This small molecule binds to this protein.
Small molecule (SMILES): Nc1ncnc2c1ncn2[C@@H]1O[C@H](CO[P](=O)(O)O[P](=O)(O)OC[C@H]2O[C@@H](O)[C@H](O)[C@@H]2O)[C@@H](O)[C@H]1O

Sequence of chain 1.D:
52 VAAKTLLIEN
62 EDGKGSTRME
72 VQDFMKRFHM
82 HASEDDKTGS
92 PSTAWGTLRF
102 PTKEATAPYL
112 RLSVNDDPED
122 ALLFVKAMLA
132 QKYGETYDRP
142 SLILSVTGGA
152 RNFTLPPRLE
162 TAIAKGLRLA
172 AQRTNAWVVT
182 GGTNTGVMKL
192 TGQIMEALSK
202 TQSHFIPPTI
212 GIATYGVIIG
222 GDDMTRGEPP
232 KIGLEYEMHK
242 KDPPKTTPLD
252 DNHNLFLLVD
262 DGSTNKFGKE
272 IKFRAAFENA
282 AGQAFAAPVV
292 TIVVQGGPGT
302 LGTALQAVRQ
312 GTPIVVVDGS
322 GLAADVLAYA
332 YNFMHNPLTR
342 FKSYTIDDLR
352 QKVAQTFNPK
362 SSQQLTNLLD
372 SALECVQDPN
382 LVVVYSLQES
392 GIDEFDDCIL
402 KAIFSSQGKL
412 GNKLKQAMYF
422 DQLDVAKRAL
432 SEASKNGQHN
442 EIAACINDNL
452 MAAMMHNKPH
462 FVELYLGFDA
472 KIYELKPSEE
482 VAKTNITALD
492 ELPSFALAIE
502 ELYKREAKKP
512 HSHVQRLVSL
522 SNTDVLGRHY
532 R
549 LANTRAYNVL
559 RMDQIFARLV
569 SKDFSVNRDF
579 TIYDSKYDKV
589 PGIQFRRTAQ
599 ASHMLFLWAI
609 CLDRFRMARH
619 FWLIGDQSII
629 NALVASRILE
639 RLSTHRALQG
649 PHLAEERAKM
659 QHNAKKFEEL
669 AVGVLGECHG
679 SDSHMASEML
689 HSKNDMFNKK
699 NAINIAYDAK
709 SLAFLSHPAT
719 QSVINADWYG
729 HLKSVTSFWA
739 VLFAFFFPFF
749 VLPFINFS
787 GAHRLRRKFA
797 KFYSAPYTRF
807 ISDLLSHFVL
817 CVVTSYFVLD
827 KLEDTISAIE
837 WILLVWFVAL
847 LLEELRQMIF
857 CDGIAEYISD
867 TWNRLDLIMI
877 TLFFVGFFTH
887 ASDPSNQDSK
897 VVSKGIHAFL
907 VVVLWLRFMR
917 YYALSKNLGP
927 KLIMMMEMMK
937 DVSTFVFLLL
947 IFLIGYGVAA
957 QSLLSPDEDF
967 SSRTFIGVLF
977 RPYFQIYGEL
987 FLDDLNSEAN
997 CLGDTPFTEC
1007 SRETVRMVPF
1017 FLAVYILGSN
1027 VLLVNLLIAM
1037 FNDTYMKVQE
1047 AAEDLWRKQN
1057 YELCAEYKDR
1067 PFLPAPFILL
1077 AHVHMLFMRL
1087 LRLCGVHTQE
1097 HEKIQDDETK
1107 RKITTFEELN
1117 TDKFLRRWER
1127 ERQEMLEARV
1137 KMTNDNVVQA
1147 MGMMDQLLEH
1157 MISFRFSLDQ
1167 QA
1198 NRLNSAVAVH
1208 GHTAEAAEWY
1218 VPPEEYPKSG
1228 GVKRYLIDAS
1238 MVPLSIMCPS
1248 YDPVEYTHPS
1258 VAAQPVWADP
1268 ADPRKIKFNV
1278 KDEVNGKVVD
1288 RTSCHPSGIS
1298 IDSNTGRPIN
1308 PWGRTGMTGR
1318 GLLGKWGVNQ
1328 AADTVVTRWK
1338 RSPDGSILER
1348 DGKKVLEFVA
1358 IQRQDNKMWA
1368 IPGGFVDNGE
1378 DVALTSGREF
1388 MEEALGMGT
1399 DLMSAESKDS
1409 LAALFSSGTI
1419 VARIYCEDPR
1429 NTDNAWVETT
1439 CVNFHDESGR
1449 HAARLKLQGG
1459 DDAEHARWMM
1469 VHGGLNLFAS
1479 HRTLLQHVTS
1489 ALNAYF

Binding-site contacts:
Ligand atom O1A contacts residue GLY150 of chain 1.D at 3.7 Å.
Ligand atom O2B contacts residue GLY300 of chain 1.D at 3.3 Å (h-bond).
Ligand atom C2 contacts residue THR184 of chain 1.D at 3.7 Å.
Ligand atom C5' contacts residue ARG152 of chain 1.D at 3.6 Å.
Ligand atom O1A contacts residue ALA151 of chain 1.D at 3.1 Å (h-bond).
Ligand atom O3A contacts residue GLY298 of chain 1.D at 3.7 Å.
Ligand atom C5D contacts residue GLY149 of chain 1.D at 3.5 Å.
Ligand atom O2A contacts residue GLY298 of chain 1.D at 3.3 Å.
Ligand atom O3A contacts residue GLY149 of chain 1.D at 3.8 Å.
Ligand atom O2D contacts residue ARG275 of chain 1.D at 3.4 Å (salt-bridge).
Ligand atom C5' contacts residue ALA151 of chain 1.D at 3.6 Å (hydrophobic).
Ligand atom O2B contacts residue GLY298 of chain 1.D at 3.1 Å (h-bond).
Ligand atom N3 contacts residue ALA151 of chain 1.D at 3.4 Å.
Ligand atom C5 contacts residue PHE268 of chain 1.D at 3.6 Å (hydrophobic).
Ligand atom O1D contacts residue GLY149 of chain 1.D at 2.8 Å (h-bond).
Ligand atom C2 contacts residue ALA151 of chain 1.D at 3.7 Å (hydrophobic).
Ligand atom O5' contacts residue ALA151 of chain 1.D at 3.3 Å.
Ligand atom C1D contacts residue GLY149 of chain 1.D at 3.6 Å.
Ligand atom C8 contacts residue PHE268 of chain 1.D at 3.4 Å (hydrophobic).
Ligand atom C5 contacts residue ALA151 of chain 1.D at 3.7 Å (hydrophobic).
Ligand atom O3D contacts residue GLU271 of chain 1.D at 3.2 Å (salt-bridge).
Ligand atom PA contacts residue ALA151 of chain 1.D at 3.6 Å.
Ligand atom O2' contacts residue PHE268 of chain 1.D at 3.8 Å.
Ligand atom N7 contacts residue PHE268 of chain 1.D at 3.5 Å.
Ligand atom O3D contacts residue ILE272 of chain 1.D at 3.3 Å.
Ligand atom O2B contacts residue THR301 of chain 1.D at 3.0 Å (h-bond).
Ligand atom C4 contacts residue PHE268 of chain 1.D at 3.6 Å (hydrophobic).
Ligand atom N9 contacts residue PHE268 of chain 1.D at 3.6 Å.
Ligand atom N1 contacts residue THR184 of chain 1.D at 3.5 Å (h-bond).
Ligand atom O1D contacts residue THR148 of chain 1.D at 3.5 Å.
Ligand atom O3A contacts residue ALA151 of chain 1.D at 3.0 Å (h-bond).
Ligand atom O3A contacts residue GLY150 of chain 1.D at 3.7 Å.
Ligand atom O4D contacts residue GLY149 of chain 1.D at 3.2 Å (h-bond).
Ligand atom C5D contacts residue THR301 of chain 1.D at 3.8 Å.
Ligand atom O2A contacts residue PRO299 of chain 1.D at 3.6 Å.
Ligand atom O1D contacts residue MET189 of chain 1.D at 3.5 Å (h-bond).
Ligand atom O5D contacts residue GLY149 of chain 1.D at 3.5 Å (h-bond).
Ligand atom O1A contacts residue ARG152 of chain 1.D at 3.1 Å (salt-bridge).
Ligand atom C4 contacts residue ALA151 of chain 1.D at 3.4 Å (hydrophobic).
Ligand atom O4' contacts residue ALA151 of chain 1.D at 3.7 Å.